Sequence of chain 1.F:
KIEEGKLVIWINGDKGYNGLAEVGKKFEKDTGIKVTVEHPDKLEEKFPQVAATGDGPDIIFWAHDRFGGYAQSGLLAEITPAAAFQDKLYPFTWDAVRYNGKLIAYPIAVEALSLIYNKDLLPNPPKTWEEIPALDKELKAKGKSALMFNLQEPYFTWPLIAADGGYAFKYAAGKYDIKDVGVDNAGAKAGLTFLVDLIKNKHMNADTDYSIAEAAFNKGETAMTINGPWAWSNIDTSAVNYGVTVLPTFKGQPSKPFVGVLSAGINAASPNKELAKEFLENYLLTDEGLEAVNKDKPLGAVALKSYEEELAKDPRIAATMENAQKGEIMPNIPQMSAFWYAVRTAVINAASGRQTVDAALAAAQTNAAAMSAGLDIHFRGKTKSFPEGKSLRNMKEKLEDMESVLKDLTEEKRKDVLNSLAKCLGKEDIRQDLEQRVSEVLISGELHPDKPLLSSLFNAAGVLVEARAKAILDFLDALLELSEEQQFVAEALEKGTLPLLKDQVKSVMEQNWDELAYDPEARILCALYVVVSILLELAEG

Binding-site contacts:
Ligand atom O3 contacts residue ALA63 of chain 1.F at 3.6 Å.
Ligand atom C6 contacts residue TYR155 of chain 1.F at 4.1 Å (hydrophobic).
Ligand atom O5 contacts residue TYR155 of chain 1.F at 3.6 Å.
Ligand atom C1 contacts residue TYR155 of chain 1.F at 3.8 Å (hydrophobic).
Ligand atom C2 contacts residue ASP65 of chain 1.F at 3.3 Å.
Ligand atom O6 contacts residue PHE156 of chain 1.F at 3.3 Å.
Ligand atom O2 contacts residue ALA63 of chain 1.F at 3.4 Å.
Ligand atom O2 contacts residue ASP65 of chain 1.F at 2.8 Å (salt-bridge).
Ligand atom O1 contacts residue ASN12 of chain 1.F at 3.3 Å (h-bond).
Ligand atom C2 contacts residue LYS15 of chain 1.F at 3.9 Å.
Ligand atom O6 contacts residue PRO154 of chain 1.F at 3.4 Å.
Ligand atom O4 contacts residue ARG344 of chain 1.F at 3.5 Å (salt-bridge).
Ligand atom C5 contacts residue GLU153 of chain 1.F at 4.0 Å.
Ligand atom O3 contacts residue TRP340 of chain 1.F at 3.8 Å.
Ligand atom O6 contacts residue GLU153 of chain 1.F at 2.7 Å (salt-bridge).
Ligand atom O1 contacts residue ASP14 of chain 1.F at 3.0 Å (salt-bridge).
Ligand atom O2 contacts residue LYS15 of chain 1.F at 2.6 Å (salt-bridge).
Ligand atom C3 contacts residue TRP62 of chain 1.F at 3.8 Å (hydrophobic).
Ligand atom C6 contacts residue GLU153 of chain 1.F at 3.1 Å.
Ligand atom O2 contacts residue TRP62 of chain 1.F at 3.3 Å (h-bond).
Ligand atom C4 contacts residue TRP340 of chain 1.F at 3.9 Å (hydrophobic).
Ligand atom C4 contacts residue TYR155 of chain 1.F at 4.0 Å (hydrophobic).
Ligand atom O3 contacts residue TRP62 of chain 1.F at 3.7 Å.
Ligand atom C6 contacts residue TRP340 of chain 1.F at 4.0 Å (hydrophobic).
Ligand atom C2 contacts residue TRP230 of chain 1.F at 3.8 Å (hydrophobic).
Ligand atom C3 contacts residue ASP65 of chain 1.F at 3.4 Å.
Ligand atom C2 contacts residue GLU111 of chain 1.F at 3.6 Å.
Ligand atom C4 contacts residue ARG66 of chain 1.F at 3.5 Å.
Ligand atom O2 contacts residue GLU111 of chain 1.F at 2.8 Å (salt-bridge).
Ligand atom O3 contacts residue ASP65 of chain 1.F at 2.4 Å (salt-bridge).
Ligand atom O2 contacts residue TRP230 of chain 1.F at 4.1 Å.
Ligand atom O4 contacts residue ARG66 of chain 1.F at 2.4 Å (salt-bridge).
Ligand atom C6 contacts residue ARG344 of chain 1.F at 3.7 Å.
Ligand atom O3 contacts residue GLU111 of chain 1.F at 3.7 Å.
Ligand atom C1 contacts residue TRP230 of chain 1.F at 3.8 Å (hydrophobic).
Ligand atom C1 contacts residue ASP14 of chain 1.F at 3.6 Å.
Ligand atom O3 contacts residue ARG66 of chain 1.F at 3.0 Å (salt-bridge).
Ligand atom C6 contacts residue PRO154 of chain 1.F at 3.9 Å (hydrophobic).
Ligand atom C3 contacts residue ARG66 of chain 1.F at 3.9 Å.
Ligand atom O6 contacts residue TYR155 of chain 1.F at 3.2 Å (h-bond).

A small-molecule ligand and the protein it binds are described below.
Small molecule (SMILES): OC[C@H]1O[C@H](O[C@H]2[C@H](O)[C@@H](O)[C@@H](O)O[C@@H]2CO)[C@H](O)[C@@H](O)[C@@H]1O